Binding-site contacts:
Ligand atom O18 contacts residue TYR182 of chain 1.A at 2.7 Å (h-bond).
Ligand atom C2 contacts residue NAD1 of chain 1.C at 3.4 Å.
Ligand atom C3 contacts residue NAD1 of chain 1.C at 3.2 Å.
Ligand atom O18 contacts residue LYS190 of chain 1.A at 3.9 Å.
Ligand atom C3 contacts residue TYR182 of chain 1.A at 3.4 Å (hydrophobic).
Ligand atom C14 contacts residue TYR172 of chain 1.A at 3.5 Å (hydrophobic).
Ligand atom O15 contacts residue PRO219 of chain 1.A at 3.7 Å.
Ligand atom C14 contacts residue NAD1 of chain 1.C at 3.6 Å.
Ligand atom C2 contacts residue TYR182 of chain 1.A at 3.5 Å (hydrophobic).
Ligand atom O18 contacts residue TYR172 of chain 1.A at 3.9 Å.
Ligand atom C5 contacts residue NAD1 of chain 1.C at 3.1 Å.
Ligand atom C10 contacts residue ALA122 of chain 1.A at 3.6 Å (hydrophobic).
Ligand atom C13 contacts residue TYR182 of chain 1.A at 4.0 Å (hydrophobic).
Ligand atom C10 contacts residue ALA224 of chain 1.A at 3.7 Å (hydrophobic).
Ligand atom C4 contacts residue NAD1 of chain 1.C at 3.3 Å.
Ligand atom O18 contacts residue NAD1 of chain 1.C at 2.7 Å (h-bond).
Ligand atom O15 contacts residue MET277 of chain 1.A at 3.9 Å.
Ligand atom C9 contacts residue ALA224 of chain 1.A at 3.5 Å (hydrophobic).
Ligand atom C14 contacts residue PHE273 of chain 1.A at 3.8 Å (hydrophobic).
Ligand atom C1 contacts residue NAD1 of chain 1.C at 3.4 Å.
Ligand atom CL9 contacts residue ALA122 of chain 1.A at 3.5 Å.
Ligand atom O15 contacts residue ILE274 of chain 1.A at 4.0 Å.
Ligand atom C3 contacts residue TYR172 of chain 1.A at 3.7 Å (hydrophobic).
Ligand atom C8 contacts residue NAD1 of chain 1.C at 3.9 Å.
Ligand atom CL9 contacts residue ALA224 of chain 1.A at 3.4 Å.
Ligand atom CL9 contacts residue NAD1 of chain 1.C at 3.4 Å.
Ligand atom O15 contacts residue NAD1 of chain 1.C at 3.5 Å (h-bond).
Ligand atom O7 contacts residue NAD1 of chain 1.C at 3.2 Å.
Ligand atom C5 contacts residue ALA225 of chain 1.A at 3.8 Å (hydrophobic).
Ligand atom O15 contacts residue PHE273 of chain 1.A at 3.4 Å.
Ligand atom C6 contacts residue NAD1 of chain 1.C at 3.4 Å.
Ligand atom C13 contacts residue ILE228 of chain 1.A at 4.0 Å (hydrophobic).
Ligand atom CL1 contacts residue ALA124 of chain 1.A at 3.5 Å.
Ligand atom C12 contacts residue VAL127 of chain 1.A at 4.0 Å (hydrophobic).
Ligand atom C9 contacts residue ALA122 of chain 1.A at 3.5 Å (hydrophobic).
Ligand atom CL1 contacts residue VAL127 of chain 1.A at 3.8 Å.
Ligand atom C6 contacts residue ALA225 of chain 1.A at 3.7 Å (hydrophobic).
Ligand atom C12 contacts residue MET186 of chain 1.A at 4.0 Å (hydrophobic).
Ligand atom C5 contacts residue ILE228 of chain 1.A at 4.0 Å (hydrophobic).
Ligand atom CL1 contacts residue ASN123 of chain 1.A at 3.9 Å.

Sequence of chain 1.A:
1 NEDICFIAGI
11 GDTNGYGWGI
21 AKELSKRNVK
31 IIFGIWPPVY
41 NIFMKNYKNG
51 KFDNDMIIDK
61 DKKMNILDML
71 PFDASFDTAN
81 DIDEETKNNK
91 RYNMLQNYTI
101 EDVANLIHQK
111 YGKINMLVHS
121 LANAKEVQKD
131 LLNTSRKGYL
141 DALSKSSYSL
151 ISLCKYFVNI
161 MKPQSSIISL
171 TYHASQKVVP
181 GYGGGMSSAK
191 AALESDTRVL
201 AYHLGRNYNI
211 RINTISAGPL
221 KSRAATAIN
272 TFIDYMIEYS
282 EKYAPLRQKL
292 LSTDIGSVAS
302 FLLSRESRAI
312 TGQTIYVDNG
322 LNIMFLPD

A protein and the small-molecule ligand that binds it are described below.
Small molecule (SMILES): O=Cc1ccc(Oc2ccc(Cl)cc2Cl)c(O)c1